The small molecule below binds the protein below.
Small molecule (SMILES): Cc1cc(CCCCCOc2ccc(C3=N[C@@H](C)CO3)cc2)on1

Binding-site contacts:
Ligand atom C6B contacts residue ILE104 of chain 3.A at 3.6 Å (hydrophobic).
Ligand atom N2 contacts residue ASN219 of chain 3.A at 3.0 Å (h-bond).
Ligand atom C4B contacts residue PHE186 of chain 3.A at 3.9 Å (hydrophobic).
Ligand atom C4C contacts residue VAL191 of chain 3.A at 3.3 Å (hydrophobic).
Ligand atom C5A contacts residue PHE186 of chain 3.A at 3.7 Å (hydrophobic).
Ligand atom O1 contacts residue ASN219 of chain 3.A at 3.9 Å.
Ligand atom N3A contacts residue ALA24 of chain 3.C at 3.9 Å.
Ligand atom C4 contacts residue TYR197 of chain 3.A at 3.9 Å (hydrophobic).
Ligand atom C5A contacts residue VAL176 of chain 3.A at 3.8 Å (hydrophobic).
Ligand atom C2A contacts residue TYR152 of chain 3.A at 3.8 Å (hydrophobic).
Ligand atom O1B contacts residue TYR128 of chain 3.A at 3.4 Å (h-bond).
Ligand atom CM1 contacts residue SER175 of chain 3.A at 3.9 Å.
Ligand atom C3B contacts residue TYR152 of chain 3.A at 3.6 Å (hydrophobic).
Ligand atom C4A contacts residue PRO174 of chain 3.A at 3.4 Å (hydrophobic).
Ligand atom CM1 contacts residue LEU14 of chain 4.C at 3.3 Å (hydrophobic).
Ligand atom CM1 contacts residue PRO174 of chain 3.A at 3.8 Å (hydrophobic).
Ligand atom N3A contacts residue TYR152 of chain 3.A at 3.6 Å.
Ligand atom C4 contacts residue PHE124 of chain 3.A at 3.9 Å (hydrophobic).
Ligand atom C5B contacts residue PHE186 of chain 3.A at 3.9 Å (hydrophobic).
Ligand atom C2C contacts residue TYR197 of chain 3.A at 3.8 Å (hydrophobic).
Ligand atom C5B contacts residue MET224 of chain 3.A at 3.2 Å (hydrophobic).
Ligand atom C5 contacts residue LEU106 of chain 3.A at 3.8 Å (hydrophobic).
Ligand atom C2A contacts residue PHE186 of chain 3.A at 3.6 Å (hydrophobic).
Ligand atom O1A contacts residue PHE186 of chain 3.A at 3.2 Å.
Ligand atom C3 contacts residue ASN219 of chain 3.A at 3.9 Å.
Ligand atom C1B contacts residue ILE104 of chain 3.A at 4.0 Å (hydrophobic).
Ligand atom C1C contacts residue LEU106 of chain 3.A at 3.6 Å (hydrophobic).
Ligand atom N3A contacts residue PRO174 of chain 3.A at 3.9 Å.
Ligand atom C4 contacts residue LEU106 of chain 3.A at 3.6 Å (hydrophobic).
Ligand atom C3C contacts residue TYR128 of chain 3.A at 3.3 Å (hydrophobic).
Ligand atom C6B contacts residue MET224 of chain 3.A at 3.6 Å (hydrophobic).
Ligand atom C2B contacts residue VAL188 of chain 3.A at 3.3 Å (hydrophobic).
Ligand atom C1B contacts residue TYR128 of chain 3.A at 3.7 Å (hydrophobic).
Ligand atom C6B contacts residue TYR128 of chain 3.A at 3.4 Å (hydrophobic).
Ligand atom C5C contacts residue VAL191 of chain 3.A at 3.7 Å (hydrophobic).
Ligand atom C4B contacts residue TYR152 of chain 3.A at 4.0 Å (hydrophobic).
Ligand atom C1B contacts residue VAL188 of chain 3.A at 3.7 Å (hydrophobic).
Ligand atom C4C contacts residue TYR197 of chain 3.A at 4.0 Å (hydrophobic).
Ligand atom C3B contacts residue VAL188 of chain 3.A at 3.5 Å (hydrophobic).
Ligand atom CM1 contacts residue VAL176 of chain 3.A at 3.4 Å (hydrophobic).

Sequence of chain 4.C:
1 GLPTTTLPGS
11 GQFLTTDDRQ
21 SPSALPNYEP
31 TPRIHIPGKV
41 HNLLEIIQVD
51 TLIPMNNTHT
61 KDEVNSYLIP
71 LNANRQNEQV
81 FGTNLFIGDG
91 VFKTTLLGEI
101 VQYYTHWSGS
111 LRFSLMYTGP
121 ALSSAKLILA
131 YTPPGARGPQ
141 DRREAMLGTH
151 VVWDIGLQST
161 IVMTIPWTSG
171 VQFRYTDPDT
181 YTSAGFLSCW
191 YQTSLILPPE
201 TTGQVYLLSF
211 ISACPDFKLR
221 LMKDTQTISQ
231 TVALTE

Sequence of chain 3.C:
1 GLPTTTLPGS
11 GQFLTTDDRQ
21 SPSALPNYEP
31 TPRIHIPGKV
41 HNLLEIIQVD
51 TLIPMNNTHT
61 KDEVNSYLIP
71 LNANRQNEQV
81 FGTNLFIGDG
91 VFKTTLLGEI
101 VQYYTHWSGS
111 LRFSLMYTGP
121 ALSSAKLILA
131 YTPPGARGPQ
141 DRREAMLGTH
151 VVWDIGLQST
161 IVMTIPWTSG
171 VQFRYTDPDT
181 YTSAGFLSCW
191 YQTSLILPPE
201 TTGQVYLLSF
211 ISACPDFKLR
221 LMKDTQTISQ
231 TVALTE

Sequence of chain 3.A:
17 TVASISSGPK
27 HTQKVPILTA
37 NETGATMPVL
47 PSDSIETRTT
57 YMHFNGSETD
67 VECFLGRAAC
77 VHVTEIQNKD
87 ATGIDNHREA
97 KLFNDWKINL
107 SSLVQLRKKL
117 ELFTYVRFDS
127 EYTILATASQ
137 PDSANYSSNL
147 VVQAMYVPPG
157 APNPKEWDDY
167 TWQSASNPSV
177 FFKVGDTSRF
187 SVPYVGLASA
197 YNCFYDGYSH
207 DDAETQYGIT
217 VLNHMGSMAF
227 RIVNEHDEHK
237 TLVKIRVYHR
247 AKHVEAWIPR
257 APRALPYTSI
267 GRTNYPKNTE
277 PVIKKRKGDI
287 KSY